Sequence of chain 1.C:
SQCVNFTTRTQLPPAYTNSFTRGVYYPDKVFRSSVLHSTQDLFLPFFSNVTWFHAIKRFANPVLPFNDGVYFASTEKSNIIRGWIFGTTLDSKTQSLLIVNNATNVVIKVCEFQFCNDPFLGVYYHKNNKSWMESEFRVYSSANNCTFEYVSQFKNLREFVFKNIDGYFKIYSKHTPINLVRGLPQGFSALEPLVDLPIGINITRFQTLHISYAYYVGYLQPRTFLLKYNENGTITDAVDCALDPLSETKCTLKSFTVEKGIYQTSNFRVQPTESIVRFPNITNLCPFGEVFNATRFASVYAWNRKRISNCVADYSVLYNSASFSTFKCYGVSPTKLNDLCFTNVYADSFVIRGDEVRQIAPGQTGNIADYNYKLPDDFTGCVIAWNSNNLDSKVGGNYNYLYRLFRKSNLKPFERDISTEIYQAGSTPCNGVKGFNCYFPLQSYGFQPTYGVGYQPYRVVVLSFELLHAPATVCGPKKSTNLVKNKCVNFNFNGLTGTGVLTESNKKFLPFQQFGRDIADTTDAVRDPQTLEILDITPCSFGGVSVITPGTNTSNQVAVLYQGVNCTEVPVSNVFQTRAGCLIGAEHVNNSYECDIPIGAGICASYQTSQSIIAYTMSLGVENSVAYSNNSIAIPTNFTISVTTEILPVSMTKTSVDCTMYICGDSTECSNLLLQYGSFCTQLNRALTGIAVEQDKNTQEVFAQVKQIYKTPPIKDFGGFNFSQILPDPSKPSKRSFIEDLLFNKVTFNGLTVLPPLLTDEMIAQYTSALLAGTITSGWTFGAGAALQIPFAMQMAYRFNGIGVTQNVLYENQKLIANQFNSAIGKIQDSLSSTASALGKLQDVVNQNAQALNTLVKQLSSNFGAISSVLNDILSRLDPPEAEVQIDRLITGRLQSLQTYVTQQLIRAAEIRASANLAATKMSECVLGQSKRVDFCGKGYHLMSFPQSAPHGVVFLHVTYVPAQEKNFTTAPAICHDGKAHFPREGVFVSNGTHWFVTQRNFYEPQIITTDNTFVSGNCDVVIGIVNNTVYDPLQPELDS

Binding-site contacts:
Ligand atom C4 contacts residue ASN61 of chain 1.C at 4.2 Å.
Ligand atom O6 contacts residue TYR28 of chain 1.C at 3.6 Å.
Ligand atom C7 contacts residue ASN61 of chain 1.C at 3.9 Å.
Ligand atom O5 contacts residue TYR28 of chain 1.C at 3.8 Å.
Ligand atom C8 contacts residue ASN61 of chain 1.C at 4.4 Å.
Ligand atom C2 contacts residue ASN61 of chain 1.C at 2.4 Å.
Ligand atom C8 contacts residue ASN30 of chain 1.C at 4.2 Å.
Ligand atom C6 contacts residue TYR28 of chain 1.C at 3.7 Å (hydrophobic).
Ligand atom C3 contacts residue ASN61 of chain 1.C at 3.8 Å.
Ligand atom C5 contacts residue ASN61 of chain 1.C at 3.7 Å.
Ligand atom O7 contacts residue ASN61 of chain 1.C at 4.4 Å.
Ligand atom C1 contacts residue ASN61 of chain 1.C at 1.4 Å.
Ligand atom C1 contacts residue TYR28 of chain 1.C at 4.1 Å (hydrophobic).
Ligand atom O5 contacts residue ASN61 of chain 1.C at 2.4 Å (h-bond).
Ligand atom C5 contacts residue TYR28 of chain 1.C at 3.5 Å (hydrophobic).
Ligand atom N2 contacts residue ASN61 of chain 1.C at 2.9 Å (h-bond).

A protein and the small-molecule ligand that binds it are described below.
Small molecule (SMILES): CC(=O)N[C@@H]1[C@@H](O)[C@H](O)[C@@H](CO)O[C@H]1O